A protein and the small-molecule ligand that binds it are described below.
Small molecule (SMILES): CC(=O)N[C@H]1[C@H](O[C@H]2[C@H](O)[C@@H](NC(C)=O)CO[C@@H]2CO)O[C@H](CO)[C@@H](O[C@@H]2O[C@H](CO[C@H]3O[C@H](CO)[C@@H](O)[C@H](O)[C@@H]3O)[C@@H](O)[C@H](O)[C@@H]2O)[C@@H]1O

Sequence of chain 1.Q:
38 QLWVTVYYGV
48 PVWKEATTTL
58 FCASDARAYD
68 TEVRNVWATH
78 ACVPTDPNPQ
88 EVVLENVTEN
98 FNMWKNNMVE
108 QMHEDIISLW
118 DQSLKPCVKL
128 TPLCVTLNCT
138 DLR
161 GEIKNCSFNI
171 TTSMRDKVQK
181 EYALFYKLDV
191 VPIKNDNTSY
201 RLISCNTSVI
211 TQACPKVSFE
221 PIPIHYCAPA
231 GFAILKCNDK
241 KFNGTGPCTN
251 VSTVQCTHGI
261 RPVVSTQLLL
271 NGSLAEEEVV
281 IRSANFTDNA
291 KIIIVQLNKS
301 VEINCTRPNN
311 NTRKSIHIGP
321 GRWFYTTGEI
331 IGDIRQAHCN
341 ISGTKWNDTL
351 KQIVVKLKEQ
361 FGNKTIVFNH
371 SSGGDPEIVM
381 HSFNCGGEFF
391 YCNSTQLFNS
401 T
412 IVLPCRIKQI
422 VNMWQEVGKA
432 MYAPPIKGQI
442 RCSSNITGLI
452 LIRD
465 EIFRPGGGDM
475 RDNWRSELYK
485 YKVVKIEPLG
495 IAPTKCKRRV

Binding-site contacts:
Ligand atom C1 contacts residue ASN250 of chain 1.Q at 1.5 Å.
Ligand atom O7 contacts residue PHE25 of chain 1.S at 3.5 Å.
Ligand atom O6 contacts residue PHE25 of chain 1.S at 4.2 Å.
Ligand atom O5 contacts residue ASN250 of chain 1.Q at 2.4 Å (h-bond).
Ligand atom O3 contacts residue GLU2 of chain 1.S at 3.1 Å (salt-bridge).
Ligand atom C8 contacts residue GLY26 of chain 1.S at 4.4 Å.
Ligand atom C5 contacts residue ASN250 of chain 1.Q at 3.7 Å.
Ligand atom O4 contacts residue GLY26 of chain 1.S at 3.7 Å.
Ligand atom O3 contacts residue PHE25 of chain 1.S at 4.5 Å.
Ligand atom C6 contacts residue VAL3 of chain 1.S at 4.2 Å (hydrophobic).
Ligand atom C5 contacts residue PHE25 of chain 1.S at 4.2 Å (hydrophobic).
Ligand atom C3 contacts residue ASN250 of chain 1.Q at 3.8 Å.
Ligand atom C8 contacts residue ASN250 of chain 1.Q at 4.1 Å.
Ligand atom C7 contacts residue ASN250 of chain 1.Q at 3.1 Å.
Ligand atom O7 contacts residue ASN250 of chain 1.Q at 3.2 Å (h-bond).
Ligand atom C2 contacts residue ASN250 of chain 1.Q at 2.4 Å.
Ligand atom C6 contacts residue PHE25 of chain 1.S at 4.0 Å (hydrophobic).
Ligand atom C4 contacts residue ASN250 of chain 1.Q at 4.2 Å.
Ligand atom C2 contacts residue GLY26 of chain 1.S at 4.4 Å.
Ligand atom O4 contacts residue GLU2 of chain 1.S at 4.4 Å.
Ligand atom C7 contacts residue GLY26 of chain 1.S at 3.7 Å.
Ligand atom C1 contacts residue ASN238 of chain 1.Q at 4.2 Å.
Ligand atom N2 contacts residue ASN250 of chain 1.Q at 2.8 Å (h-bond).
Ligand atom O5 contacts residue ASN238 of chain 1.Q at 3.7 Å.
Ligand atom O5 contacts residue GLU2 of chain 1.S at 4.4 Å.
Ligand atom O7 contacts residue GLY26 of chain 1.S at 3.0 Å (h-bond).
Ligand atom N2 contacts residue GLY26 of chain 1.S at 4.3 Å.
Ligand atom C3 contacts residue GLU2 of chain 1.S at 3.9 Å.

Sequence of chain 1.S:
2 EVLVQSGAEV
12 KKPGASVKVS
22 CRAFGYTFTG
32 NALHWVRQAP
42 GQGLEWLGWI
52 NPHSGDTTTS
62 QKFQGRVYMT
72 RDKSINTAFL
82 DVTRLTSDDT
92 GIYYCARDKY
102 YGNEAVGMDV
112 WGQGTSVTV